Binding-site contacts:
Ligand atom C7 contacts residue ASN13 of chain 1.A at 3.8 Å.
Ligand atom N2 contacts residue ASN13 of chain 1.A at 2.9 Å (h-bond).
Ligand atom C5 contacts residue ASN13 of chain 1.A at 3.7 Å.
Ligand atom C4 contacts residue ASN13 of chain 1.A at 4.2 Å.
Ligand atom C2 contacts residue ASN13 of chain 1.A at 2.5 Å.
Ligand atom C1 contacts residue ASN13 of chain 1.A at 1.4 Å.
Ligand atom O5 contacts residue ASN13 of chain 1.A at 2.4 Å (h-bond).
Ligand atom C8 contacts residue ASN13 of chain 1.A at 4.4 Å.
Ligand atom C3 contacts residue ASN13 of chain 1.A at 3.8 Å.

A protein and the small-molecule ligand that binds it are described below.
Small molecule (SMILES): CC(=O)N[C@@H]1[C@@H](O)[C@H](O)[C@@H](CO)O[C@H]1O

Sequence of chain 1.A:
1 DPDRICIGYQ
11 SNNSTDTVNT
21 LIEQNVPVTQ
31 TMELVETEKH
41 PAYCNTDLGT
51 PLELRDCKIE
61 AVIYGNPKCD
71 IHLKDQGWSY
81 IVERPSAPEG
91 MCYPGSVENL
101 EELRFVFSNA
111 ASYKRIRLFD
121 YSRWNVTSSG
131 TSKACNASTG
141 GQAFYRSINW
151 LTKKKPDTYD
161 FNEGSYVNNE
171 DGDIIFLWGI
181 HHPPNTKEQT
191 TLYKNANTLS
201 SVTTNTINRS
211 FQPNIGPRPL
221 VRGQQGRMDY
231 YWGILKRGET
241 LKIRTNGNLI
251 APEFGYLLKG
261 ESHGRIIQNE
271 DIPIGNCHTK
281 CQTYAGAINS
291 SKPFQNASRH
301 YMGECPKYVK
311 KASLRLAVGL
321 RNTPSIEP